Sequence of chain 2.A:
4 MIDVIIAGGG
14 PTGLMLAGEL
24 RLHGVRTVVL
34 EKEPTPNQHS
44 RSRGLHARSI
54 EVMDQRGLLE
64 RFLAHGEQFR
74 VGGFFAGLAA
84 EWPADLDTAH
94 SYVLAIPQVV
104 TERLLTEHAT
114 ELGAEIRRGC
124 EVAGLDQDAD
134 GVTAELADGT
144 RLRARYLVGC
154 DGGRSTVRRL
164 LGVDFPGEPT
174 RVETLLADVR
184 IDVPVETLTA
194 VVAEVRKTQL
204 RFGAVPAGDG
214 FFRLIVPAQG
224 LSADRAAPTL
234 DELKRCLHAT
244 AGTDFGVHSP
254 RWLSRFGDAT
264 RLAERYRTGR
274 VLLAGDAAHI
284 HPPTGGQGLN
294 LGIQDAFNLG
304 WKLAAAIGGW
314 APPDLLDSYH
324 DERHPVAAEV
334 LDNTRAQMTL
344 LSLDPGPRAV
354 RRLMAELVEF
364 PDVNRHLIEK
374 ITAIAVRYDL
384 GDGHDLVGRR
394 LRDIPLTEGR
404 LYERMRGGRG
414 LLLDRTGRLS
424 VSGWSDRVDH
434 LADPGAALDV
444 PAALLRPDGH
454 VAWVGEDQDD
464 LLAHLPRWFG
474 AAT

This protein binds this small molecule.
Small molecule (SMILES): CO[C@H]1/C=C/O[C@@]2(C)Oc3c(C)c(O)c4c(O)c(c(/C=N/N5CCN(C)CC5)c(O)c4c3C2=O)NC(=O)/C(C)=C\C=C[C@H](C)[C@H](O)[C@@H](C)[C@@H](O)[C@@H](C)[C@H](OC(C)=O)[C@@H]1C

Binding-site contacts:
Ligand atom O1 contacts residue FAD1 of chain 2.B at 3.1 Å (h-bond).
Ligand atom O6 contacts residue ILE218 of chain 2.A at 3.2 Å.
Ligand atom O1 contacts residue ARG46 of chain 2.A at 3.2 Å.
Ligand atom C29 contacts residue LEU203 of chain 2.A at 3.4 Å (hydrophobic).
Ligand atom C37 contacts residue GLY206 of chain 2.A at 3.5 Å.
Ligand atom O8 contacts residue VAL208 of chain 2.A at 3.6 Å.
Ligand atom C15 contacts residue FAD1 of chain 2.B at 3.8 Å.
Ligand atom O12 contacts residue THR287 of chain 2.A at 3.5 Å.
Ligand atom O12 contacts residue GLY288 of chain 2.A at 3.1 Å (h-bond).
Ligand atom C14 contacts residue PHE259 of chain 2.A at 3.7 Å (hydrophobic).
Ligand atom N1 contacts residue FAD1 of chain 2.B at 2.8 Å (h-bond).
Ligand atom C3 contacts residue PRO286 of chain 2.A at 3.5 Å (hydrophobic).
Ligand atom O2 contacts residue FAD1 of chain 2.B at 3.2 Å.
Ligand atom C14 contacts residue FAD1 of chain 2.B at 3.8 Å.
Ligand atom C8 contacts residue FAD1 of chain 2.B at 3.8 Å.
Ligand atom C1 contacts residue FAD1 of chain 2.B at 3.7 Å.
Ligand atom C37 contacts residue VAL208 of chain 2.A at 3.7 Å (hydrophobic).
Ligand atom C14 contacts residue ILE218 of chain 2.A at 3.3 Å (hydrophobic).
Ligand atom C4 contacts residue PRO286 of chain 2.A at 3.2 Å (hydrophobic).
Ligand atom O5 contacts residue LEU203 of chain 2.A at 3.6 Å (h-bond).
Ligand atom C43 contacts residue GLY289 of chain 2.A at 3.2 Å.
Ligand atom O10 contacts residue ARG46 of chain 2.A at 3.1 Å (salt-bridge).
Ligand atom C13 contacts residue ARG204 of chain 2.A at 3.7 Å.
Ligand atom N2 contacts residue PHE77 of chain 2.A at 3.5 Å (h-bond).
Ligand atom O11 contacts residue PHE77 of chain 2.A at 3.4 Å.
Ligand atom C43 contacts residue GLY288 of chain 2.A at 3.2 Å.
Ligand atom O12 contacts residue PRO286 of chain 2.A at 3.5 Å (h-bond).
Ligand atom N2 contacts residue GLY288 of chain 2.A at 3.2 Å (h-bond).
Ligand atom N1 contacts residue GLY289 of chain 2.A at 3.7 Å.
Ligand atom O4 contacts residue THR287 of chain 2.A at 3.6 Å.
Ligand atom C3 contacts residue GLY289 of chain 2.A at 3.5 Å.
Ligand atom O3 contacts residue PHE259 of chain 2.A at 3.7 Å.
Ligand atom C37 contacts residue ILE218 of chain 2.A at 3.3 Å (hydrophobic).
Ligand atom C30 contacts residue FAD1 of chain 2.B at 3.2 Å.
Ligand atom C16 contacts residue PHE77 of chain 2.A at 3.7 Å (hydrophobic).
Ligand atom C43 contacts residue PHE77 of chain 2.A at 3.8 Å (hydrophobic).
Ligand atom C30 contacts residue GLY47 of chain 2.A at 3.6 Å.
Ligand atom C4 contacts residue GLY288 of chain 2.A at 3.8 Å.
Ligand atom C10 contacts residue PRO286 of chain 2.A at 3.5 Å (hydrophobic).
Ligand atom C2 contacts residue FAD1 of chain 2.B at 3.6 Å.